Binding-site contacts:
Ligand atom C3 contacts residue TLA1 of chain 1.HA at 3.1 Å.
Ligand atom O3 contacts residue LYS428 of chain 1.B at 2.8 Å (salt-bridge).
Ligand atom O5 contacts residue LYS428 of chain 1.B at 3.4 Å (salt-bridge).
Ligand atom O6A contacts residue ARG503 of chain 1.B at 2.8 Å (salt-bridge).
Ligand atom O2 contacts residue THR405 of chain 1.B at 2.9 Å (h-bond).
Ligand atom O1S contacts residue LYS429 of chain 1.B at 2.7 Å (salt-bridge).
Ligand atom C6 contacts residue ARG445 of chain 1.B at 3.5 Å.
Ligand atom O6B contacts residue ARG445 of chain 1.B at 3.0 Å (salt-bridge).
Ligand atom O2S contacts residue THR506 of chain 1.B at 2.9 Å (h-bond).
Ligand atom O6B contacts residue LYS428 of chain 1.B at 3.0 Å (salt-bridge).
Ligand atom O5 contacts residue HIS500 of chain 1.B at 3.3 Å.
Ligand atom O2S contacts residue TRP507 of chain 1.B at 3.0 Å (h-bond).
Ligand atom C2 contacts residue NPO1 of chain 1.BA at 2.4 Å.
Ligand atom O3 contacts residue HIS500 of chain 1.B at 3.2 Å (h-bond).
Ligand atom O6 contacts residue HIS455 of chain 1.B at 2.7 Å (h-bond).
Ligand atom C5 contacts residue HIS500 of chain 1.B at 3.2 Å.
Ligand atom O2S contacts residue ALA505 of chain 1.B at 3.5 Å.
Ligand atom O2 contacts residue ARG445 of chain 1.B at 2.7 Å (salt-bridge).
Ligand atom C6 contacts residue HIS455 of chain 1.B at 3.4 Å.
Ligand atom C1 contacts residue HIS500 of chain 1.B at 3.6 Å.
Ligand atom O6B contacts residue HIS500 of chain 1.B at 3.6 Å (h-bond).
Ligand atom O3S contacts residue LYS429 of chain 1.B at 3.3 Å.
Ligand atom C6 contacts residue HIS500 of chain 1.B at 3.3 Å.
Ligand atom C6 contacts residue ARG445 of chain 1.B at 3.5 Å.
Ligand atom O3S contacts residue GLY449 of chain 1.B at 3.5 Å.
Ligand atom O1S contacts residue LYS429 of chain 1.B at 3.0 Å.
Ligand atom O5 contacts residue TRP507 of chain 1.B at 3.3 Å (h-bond).
Ligand atom O3 contacts residue LEU454 of chain 1.B at 3.3 Å.
Ligand atom O3 contacts residue THR405 of chain 1.B at 3.3 Å (h-bond).
Ligand atom O6B contacts residue TRP450 of chain 1.B at 2.9 Å (h-bond).
Ligand atom O4 contacts residue TLA1 of chain 1.HA at 3.0 Å (h-bond).
Ligand atom O6A contacts residue ARG445 of chain 1.B at 2.9 Å (salt-bridge).
Ligand atom O5 contacts residue TRP450 of chain 1.B at 3.4 Å (h-bond).
Ligand atom O2S contacts residue LYS429 of chain 1.B at 2.8 Å (salt-bridge).
Ligand atom C1 contacts residue NPO1 of chain 1.BA at 1.4 Å.
Ligand atom O2 contacts residue NPO1 of chain 1.BA at 2.8 Å (h-bond).
Ligand atom S contacts residue LYS429 of chain 1.B at 3.3 Å (salt-bridge).
Ligand atom O6 contacts residue TRP507 of chain 1.B at 3.0 Å (h-bond).
Ligand atom O5 contacts residue NPO1 of chain 1.BA at 2.4 Å (h-bond).
Ligand atom O3 contacts residue TLA1 of chain 1.HA at 2.4 Å (h-bond).

Sequence of chain 1.B:
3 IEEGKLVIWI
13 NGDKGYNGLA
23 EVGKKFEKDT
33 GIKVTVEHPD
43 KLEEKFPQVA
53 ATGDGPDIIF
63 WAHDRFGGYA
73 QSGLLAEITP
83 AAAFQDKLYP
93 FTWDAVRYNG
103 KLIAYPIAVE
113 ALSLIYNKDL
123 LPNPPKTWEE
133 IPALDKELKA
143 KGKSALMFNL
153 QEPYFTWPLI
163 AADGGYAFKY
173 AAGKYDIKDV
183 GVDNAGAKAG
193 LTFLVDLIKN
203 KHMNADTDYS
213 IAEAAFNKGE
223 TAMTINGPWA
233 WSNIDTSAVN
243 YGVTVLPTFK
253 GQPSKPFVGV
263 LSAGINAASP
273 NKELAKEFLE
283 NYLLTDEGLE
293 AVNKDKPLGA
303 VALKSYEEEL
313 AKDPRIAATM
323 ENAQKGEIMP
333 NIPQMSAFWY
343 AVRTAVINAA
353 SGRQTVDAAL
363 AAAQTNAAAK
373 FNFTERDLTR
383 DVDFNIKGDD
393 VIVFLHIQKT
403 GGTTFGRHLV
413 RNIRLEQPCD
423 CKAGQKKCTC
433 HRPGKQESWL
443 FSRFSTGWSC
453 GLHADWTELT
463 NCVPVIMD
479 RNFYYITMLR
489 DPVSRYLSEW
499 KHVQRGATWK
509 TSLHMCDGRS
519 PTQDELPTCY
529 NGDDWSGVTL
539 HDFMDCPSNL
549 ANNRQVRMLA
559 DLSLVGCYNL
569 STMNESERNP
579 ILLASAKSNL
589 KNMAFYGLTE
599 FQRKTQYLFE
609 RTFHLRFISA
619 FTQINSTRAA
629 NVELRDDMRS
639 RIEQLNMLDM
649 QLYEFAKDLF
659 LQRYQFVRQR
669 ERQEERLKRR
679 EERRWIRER

A protein and the small-molecule ligand that binds it are described below.
Small molecule (SMILES): O=C(O)[C@H]1O[C@@H](O[C@H]2[C@H](O)[C@@H](NS(=O)(=O)O)[C@@H](O[C@H]3[C@H](O)[C@@H](O)[C@H](O[C@H]4[C@H](O)[C@@H](NS(=O)(=O)O)[C@@H](O[C@H]5[C@H](O)[C@@H](OS(=O)(=O)O)[C@H](O[C@H]6[C@H](O)[C@@H](NS(=O)(=O)O)[C@@H](O[C@H]7[C@H](O)[C@@H](O)CO[C@@H]7C(=O)O)O[C@@H]6CO)O[C@H]5C(=O)O)O[C@@H]4CO)O[C@@H]3C(=O)O)O[C@@H]2CO)[C@H](O)[C@@H](O)[C@@H]1O